Binding-site contacts:
Ligand atom O5 contacts residue PHE351 of chain 1.A at 3.5 Å.
Ligand atom O4 contacts residue GLN178 of chain 1.A at 3.6 Å (h-bond).
Ligand atom O4 contacts residue PHE16 of chain 1.A at 3.8 Å.
Ligand atom C4 contacts residue ASP353 of chain 1.A at 3.4 Å.
Ligand atom C3 contacts residue ASN68 of chain 1.A at 3.8 Å.
Ligand atom O3 contacts residue HIS354 of chain 1.A at 3.1 Å (h-bond).
Ligand atom C1 contacts residue PHE351 of chain 1.A at 3.9 Å (hydrophobic).
Ligand atom C3 contacts residue ASP353 of chain 1.A at 3.9 Å.
Ligand atom O3 contacts residue LYS17 of chain 1.A at 2.8 Å (salt-bridge).
Ligand atom O6 contacts residue ALA179 of chain 1.A at 3.4 Å.
Ligand atom O5 contacts residue TRP175 of chain 1.A at 3.7 Å.
Ligand atom O2 contacts residue GLU19 of chain 1.A at 2.6 Å (salt-bridge).
Ligand atom O3 contacts residue ASP353 of chain 1.A at 2.8 Å (salt-bridge).
Ligand atom C6 contacts residue ASP285 of chain 1.A at 3.4 Å.
Ligand atom O2 contacts residue HIS354 of chain 1.A at 2.9 Å (h-bond).
Ligand atom O4 contacts residue ASN68 of chain 1.A at 3.8 Å.
Ligand atom O4 contacts residue ASP285 of chain 1.A at 2.7 Å (salt-bridge).
Ligand atom O6 contacts residue PHE351 of chain 1.A at 3.8 Å.
Ligand atom O4 contacts residue ASP353 of chain 1.A at 2.9 Å (salt-bridge).
Ligand atom O5 contacts residue TYR250 of chain 1.A at 3.8 Å.
Ligand atom C2 contacts residue HIS354 of chain 1.A at 3.5 Å.
Ligand atom C3 contacts residue GLU19 of chain 1.A at 3.8 Å.
Ligand atom O6 contacts residue ASN68 of chain 1.A at 3.3 Å (h-bond).
Ligand atom C6 contacts residue ASN68 of chain 1.A at 3.7 Å.
Ligand atom C3 contacts residue LYS17 of chain 1.A at 3.8 Å.
Ligand atom C2 contacts residue TRP175 of chain 1.A at 3.8 Å (hydrophobic).
Ligand atom O2 contacts residue ASN68 of chain 1.A at 2.7 Å (h-bond).
Ligand atom C4 contacts residue ASP285 of chain 1.A at 3.5 Å.
Ligand atom C2 contacts residue GLU19 of chain 1.A at 3.2 Å.
Ligand atom C1 contacts residue TRP175 of chain 1.A at 3.7 Å (hydrophobic).
Ligand atom C2 contacts residue PHE351 of chain 1.A at 3.9 Å (hydrophobic).
Ligand atom O3 contacts residue GLU19 of chain 1.A at 2.7 Å (salt-bridge).
Ligand atom C6 contacts residue TRP175 of chain 1.A at 3.9 Å (hydrophobic).
Ligand atom C4 contacts residue TRP175 of chain 1.A at 3.8 Å (hydrophobic).
Ligand atom C4 contacts residue LYS17 of chain 1.A at 3.7 Å.
Ligand atom C2 contacts residue ASN68 of chain 1.A at 3.6 Å.
Ligand atom O3 contacts residue TRP175 of chain 1.A at 3.7 Å.
Ligand atom O6 contacts residue TYR250 of chain 1.A at 3.7 Å.
Ligand atom O4 contacts residue LYS17 of chain 1.A at 3.1 Å (salt-bridge).
Ligand atom C6 contacts residue TYR250 of chain 1.A at 3.5 Å (hydrophobic).

This small molecule binds to this protein.
Small molecule (SMILES): OC[C@H]1O[C@H](OC[C@H]2O[C@H](O[C@H]3[C@H](O)[C@@H](O)[C@H](O)O[C@@H]3CO)[C@H](O)[C@@H](O)[C@@H]2O)[C@H](O)[C@@H](O)[C@@H]1O

Sequence of chain 1.A:
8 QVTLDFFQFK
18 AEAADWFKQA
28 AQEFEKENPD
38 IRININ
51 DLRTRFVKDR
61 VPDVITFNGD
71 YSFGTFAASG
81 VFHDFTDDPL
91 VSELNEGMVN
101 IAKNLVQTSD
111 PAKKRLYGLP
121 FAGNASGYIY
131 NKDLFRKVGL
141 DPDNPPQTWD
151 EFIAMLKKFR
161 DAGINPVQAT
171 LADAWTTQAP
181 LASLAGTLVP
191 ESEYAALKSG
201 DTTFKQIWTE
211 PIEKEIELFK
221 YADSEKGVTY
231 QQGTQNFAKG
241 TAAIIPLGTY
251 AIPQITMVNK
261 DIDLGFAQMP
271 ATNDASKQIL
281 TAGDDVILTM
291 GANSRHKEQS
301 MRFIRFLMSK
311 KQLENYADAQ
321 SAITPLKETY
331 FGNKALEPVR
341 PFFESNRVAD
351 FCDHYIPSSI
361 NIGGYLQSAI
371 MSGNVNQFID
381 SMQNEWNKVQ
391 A